Binding-site contacts:
Ligand atom C20 contacts residue PHE105 of chain 1.E at 3.7 Å (hydrophobic).
Ligand atom C5 contacts residue ARG628 of chain 1.D at 3.8 Å.
Ligand atom C19 contacts residue ALA168 of chain 1.E at 3.8 Å (hydrophobic).
Ligand atom C2 contacts residue ILE25 of chain 1.E at 3.8 Å (hydrophobic).
Ligand atom C8 contacts residue ASP111 of chain 1.E at 3.7 Å.
Ligand atom N1 contacts residue ILE25 of chain 1.E at 3.4 Å (h-bond).
Ligand atom N2 contacts residue MET108 of chain 1.E at 2.8 Å (h-bond).
Ligand atom C11 contacts residue TYR107 of chain 1.E at 3.4 Å (hydrophobic).
Ligand atom C9 contacts residue MET108 of chain 1.E at 3.9 Å (hydrophobic).
Ligand atom C18 contacts residue PHE105 of chain 1.E at 3.8 Å (hydrophobic).
Ligand atom C7 contacts residue ARG628 of chain 1.D at 3.4 Å.
Ligand atom C1 contacts residue ARG628 of chain 1.D at 3.7 Å.
Ligand atom C20 contacts residue LYS48 of chain 1.E at 3.8 Å.
Ligand atom C12 contacts residue ASP111 of chain 1.E at 3.7 Å.
Ligand atom C10 contacts residue ASP109 of chain 1.E at 3.2 Å.
Ligand atom C13 contacts residue LEU158 of chain 1.E at 3.8 Å (hydrophobic).
Ligand atom C17 contacts residue ALA46 of chain 1.E at 3.7 Å (hydrophobic).
Ligand atom C5 contacts residue ASN607 of chain 1.D at 3.7 Å.
Ligand atom N1 contacts residue ARG628 of chain 1.D at 3.7 Å.
Ligand atom C16 contacts residue LEU158 of chain 1.E at 3.7 Å (hydrophobic).
Ligand atom C10 contacts residue TYR107 of chain 1.E at 3.6 Å (hydrophobic).
Ligand atom O1 contacts residue GLY26 of chain 1.E at 3.5 Å.
Ligand atom C11 contacts residue ASP109 of chain 1.E at 3.8 Å.
Ligand atom C12 contacts residue MET108 of chain 1.E at 3.2 Å (hydrophobic).
Ligand atom C8 contacts residue ARG628 of chain 1.D at 3.5 Å.
Ligand atom C4 contacts residue ASN607 of chain 1.D at 3.3 Å.
Ligand atom N5 contacts residue LEU158 of chain 1.E at 3.8 Å.
Ligand atom C2 contacts residue ARG628 of chain 1.D at 3.8 Å.
Ligand atom N5 contacts residue MET108 of chain 1.E at 3.3 Å (h-bond).
Ligand atom C1 contacts residue ARG647 of chain 1.D at 3.8 Å.
Ligand atom C12 contacts residue HIS110 of chain 1.E at 3.5 Å.
Ligand atom N6 contacts residue LEU158 of chain 1.E at 3.8 Å.
Ligand atom N3 contacts residue LEU158 of chain 1.E at 3.6 Å.
Ligand atom C20 contacts residue VAL33 of chain 1.E at 3.6 Å (hydrophobic).
Ligand atom C15 contacts residue LEU158 of chain 1.E at 3.7 Å (hydrophobic).
Ligand atom C24 contacts residue VAL33 of chain 1.E at 3.8 Å (hydrophobic).
Ligand atom C5 contacts residue ARG647 of chain 1.D at 3.6 Å.
Ligand atom C17 contacts residue GLU106 of chain 1.E at 3.0 Å.
Ligand atom N5 contacts residue GLU106 of chain 1.E at 3.5 Å (salt-bridge).
Ligand atom C10 contacts residue MET108 of chain 1.E at 3.5 Å (hydrophobic).

Sequence of chain 1.D:
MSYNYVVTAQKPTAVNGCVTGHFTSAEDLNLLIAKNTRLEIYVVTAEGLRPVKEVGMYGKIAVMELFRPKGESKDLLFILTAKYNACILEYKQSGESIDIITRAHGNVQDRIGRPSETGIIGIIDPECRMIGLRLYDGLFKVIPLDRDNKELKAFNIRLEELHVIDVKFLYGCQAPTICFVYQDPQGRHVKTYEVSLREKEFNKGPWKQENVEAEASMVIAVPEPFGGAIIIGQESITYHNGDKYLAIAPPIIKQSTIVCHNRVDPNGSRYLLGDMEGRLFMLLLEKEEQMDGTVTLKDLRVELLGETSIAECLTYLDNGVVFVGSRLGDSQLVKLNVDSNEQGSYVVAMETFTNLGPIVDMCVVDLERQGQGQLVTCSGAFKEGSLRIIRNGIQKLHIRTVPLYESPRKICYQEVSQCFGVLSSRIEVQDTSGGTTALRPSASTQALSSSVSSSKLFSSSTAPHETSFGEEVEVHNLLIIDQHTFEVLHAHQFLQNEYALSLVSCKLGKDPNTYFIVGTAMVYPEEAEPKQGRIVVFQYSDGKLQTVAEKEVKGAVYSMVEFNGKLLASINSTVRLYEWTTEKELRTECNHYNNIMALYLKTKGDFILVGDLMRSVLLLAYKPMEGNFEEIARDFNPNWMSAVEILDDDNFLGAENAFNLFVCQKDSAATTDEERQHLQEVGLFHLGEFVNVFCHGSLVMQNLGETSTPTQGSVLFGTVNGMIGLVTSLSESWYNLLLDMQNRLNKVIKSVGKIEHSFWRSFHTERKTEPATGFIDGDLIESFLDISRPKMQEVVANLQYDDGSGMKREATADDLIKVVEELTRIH

This small molecule binds to this protein.
Small molecule (SMILES): CC(C)n1cnc2c(NCc3ccc(-c4ccccn4)cc3)nc(N3CCOCC3)nc21

Sequence of chain 1.E:
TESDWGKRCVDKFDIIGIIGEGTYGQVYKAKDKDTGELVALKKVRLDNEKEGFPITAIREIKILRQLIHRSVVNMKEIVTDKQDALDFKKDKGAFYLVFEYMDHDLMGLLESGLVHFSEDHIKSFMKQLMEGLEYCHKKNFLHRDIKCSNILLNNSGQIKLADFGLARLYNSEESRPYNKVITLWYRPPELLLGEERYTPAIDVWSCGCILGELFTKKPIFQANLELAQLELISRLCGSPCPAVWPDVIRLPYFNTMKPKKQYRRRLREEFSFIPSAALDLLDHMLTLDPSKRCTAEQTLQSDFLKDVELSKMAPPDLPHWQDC